Binding-site contacts:
Ligand atom O4 contacts residue VAL501 of chain 1.B at 4.5 Å.
Ligand atom O6 contacts residue ASN509 of chain 1.A at 4.4 Å.
Ligand atom C6 contacts residue THR506 of chain 1.B at 3.0 Å.
Ligand atom C4 contacts residue THR506 of chain 1.B at 4.2 Å.
Ligand atom O3 contacts residue PRO503 of chain 1.B at 4.0 Å.
Ligand atom O7 contacts residue ASN509 of chain 1.A at 3.7 Å.
Ligand atom N2 contacts residue ASN509 of chain 1.A at 2.9 Å (h-bond).
Ligand atom O4 contacts residue PRO503 of chain 1.B at 3.4 Å.
Ligand atom O6 contacts residue THR506 of chain 1.B at 3.2 Å.
Ligand atom O6 contacts residue VAL501 of chain 1.A at 3.6 Å.
Ligand atom C3 contacts residue ASN509 of chain 1.A at 3.8 Å.
Ligand atom O5 contacts residue THR506 of chain 1.A at 3.8 Å.
Ligand atom C8 contacts residue ASN509 of chain 1.A at 3.2 Å.
Ligand atom C5 contacts residue THR506 of chain 1.B at 4.1 Å.
Ligand atom C8 contacts residue THR499 of chain 1.A at 3.6 Å.
Ligand atom C6 contacts residue THR506 of chain 1.A at 3.5 Å.
Ligand atom C1 contacts residue VAL501 of chain 1.A at 3.8 Å (hydrophobic).
Ligand atom C7 contacts residue ASN509 of chain 1.A at 3.0 Å.
Ligand atom C2 contacts residue VAL501 of chain 1.A at 3.7 Å (hydrophobic).
Ligand atom O4 contacts residue THR506 of chain 1.B at 3.5 Å.
Ligand atom O5 contacts residue VAL501 of chain 1.A at 3.6 Å.
Ligand atom O5 contacts residue ASN509 of chain 1.A at 2.4 Å (h-bond).
Ligand atom O6 contacts residue THR506 of chain 1.A at 2.8 Å (h-bond).
Ligand atom C6 contacts residue ASN509 of chain 1.A at 4.3 Å.
Ligand atom O3 contacts residue VAL501 of chain 1.B at 4.2 Å.
Ligand atom C5 contacts residue ASN509 of chain 1.A at 3.7 Å.
Ligand atom C5 contacts residue THR506 of chain 1.A at 4.3 Å.
Ligand atom C4 contacts residue ASN509 of chain 1.A at 4.3 Å.
Ligand atom C2 contacts residue ASN509 of chain 1.A at 2.5 Å.
Ligand atom C4 contacts residue VAL501 of chain 1.B at 4.2 Å (hydrophobic).
Ligand atom O4 contacts residue ASN502 of chain 1.B at 3.9 Å.
Ligand atom C1 contacts residue ASN509 of chain 1.A at 1.4 Å.

Sequence of chain 1.B:
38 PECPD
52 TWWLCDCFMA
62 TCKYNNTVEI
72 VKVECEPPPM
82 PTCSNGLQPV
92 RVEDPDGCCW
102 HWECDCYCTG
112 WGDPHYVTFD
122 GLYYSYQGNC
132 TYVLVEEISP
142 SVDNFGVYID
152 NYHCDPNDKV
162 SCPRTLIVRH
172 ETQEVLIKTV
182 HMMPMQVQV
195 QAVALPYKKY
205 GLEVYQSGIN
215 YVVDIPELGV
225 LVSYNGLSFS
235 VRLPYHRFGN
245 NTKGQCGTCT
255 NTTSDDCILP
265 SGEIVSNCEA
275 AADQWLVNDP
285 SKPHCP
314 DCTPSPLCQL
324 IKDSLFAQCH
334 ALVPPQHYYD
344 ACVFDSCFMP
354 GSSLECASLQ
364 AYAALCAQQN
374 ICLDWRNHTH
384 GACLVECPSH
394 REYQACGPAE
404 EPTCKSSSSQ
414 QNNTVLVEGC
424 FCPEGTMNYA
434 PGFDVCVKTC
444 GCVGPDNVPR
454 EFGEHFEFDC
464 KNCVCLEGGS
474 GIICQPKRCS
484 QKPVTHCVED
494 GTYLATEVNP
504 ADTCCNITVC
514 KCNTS

A small-molecule ligand and the protein it binds are described below.
Small molecule (SMILES): CC(=O)N[C@@H]1[C@@H](O)[C@H](O)[C@@H](CO)O[C@H]1O

Sequence of chain 1.A:
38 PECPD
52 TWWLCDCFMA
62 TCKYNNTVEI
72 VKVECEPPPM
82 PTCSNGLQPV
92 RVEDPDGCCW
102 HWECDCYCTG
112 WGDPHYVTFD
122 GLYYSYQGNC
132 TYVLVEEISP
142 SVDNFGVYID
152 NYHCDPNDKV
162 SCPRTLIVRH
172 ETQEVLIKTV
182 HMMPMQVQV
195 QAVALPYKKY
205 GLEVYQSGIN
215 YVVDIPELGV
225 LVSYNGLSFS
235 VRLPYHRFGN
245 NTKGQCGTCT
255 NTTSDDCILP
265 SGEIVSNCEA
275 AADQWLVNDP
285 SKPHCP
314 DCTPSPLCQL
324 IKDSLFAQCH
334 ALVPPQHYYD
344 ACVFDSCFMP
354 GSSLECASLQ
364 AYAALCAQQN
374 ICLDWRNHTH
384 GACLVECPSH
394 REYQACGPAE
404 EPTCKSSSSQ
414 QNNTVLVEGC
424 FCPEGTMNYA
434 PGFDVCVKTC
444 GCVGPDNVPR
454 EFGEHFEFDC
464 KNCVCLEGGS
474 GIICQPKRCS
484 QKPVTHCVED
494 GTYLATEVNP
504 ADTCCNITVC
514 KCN